Sequence of chain 1.E:
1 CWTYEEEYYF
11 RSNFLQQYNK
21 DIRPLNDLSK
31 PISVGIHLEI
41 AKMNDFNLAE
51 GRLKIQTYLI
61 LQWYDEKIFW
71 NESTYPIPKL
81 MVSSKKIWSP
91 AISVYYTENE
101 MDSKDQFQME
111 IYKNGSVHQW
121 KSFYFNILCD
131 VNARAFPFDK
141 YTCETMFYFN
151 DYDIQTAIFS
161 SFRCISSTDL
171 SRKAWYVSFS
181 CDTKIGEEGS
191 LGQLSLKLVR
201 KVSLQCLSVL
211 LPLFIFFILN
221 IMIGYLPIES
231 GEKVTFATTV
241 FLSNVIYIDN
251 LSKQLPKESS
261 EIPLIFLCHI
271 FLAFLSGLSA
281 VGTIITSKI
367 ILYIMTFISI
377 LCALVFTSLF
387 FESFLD

Sequence of chain 1.D:
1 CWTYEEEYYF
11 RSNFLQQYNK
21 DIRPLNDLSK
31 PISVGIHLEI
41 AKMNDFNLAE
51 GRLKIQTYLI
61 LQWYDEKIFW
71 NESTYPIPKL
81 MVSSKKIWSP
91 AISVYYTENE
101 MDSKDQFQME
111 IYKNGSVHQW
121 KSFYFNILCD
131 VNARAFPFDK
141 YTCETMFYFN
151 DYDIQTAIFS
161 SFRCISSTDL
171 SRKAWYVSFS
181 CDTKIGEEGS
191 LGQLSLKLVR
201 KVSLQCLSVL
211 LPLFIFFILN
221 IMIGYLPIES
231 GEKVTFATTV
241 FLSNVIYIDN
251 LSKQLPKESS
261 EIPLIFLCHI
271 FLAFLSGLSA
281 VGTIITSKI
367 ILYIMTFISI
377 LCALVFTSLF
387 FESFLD

The small molecule below binds the protein below.
Small molecule (SMILES): CC[N+](CC)(CC(=O)Nc1c(C)cccc1C)Cc1ccccc1

Binding-site contacts:
Ligand atom C4 contacts residue GLU39 of chain 1.E at 3.7 Å.
Ligand atom C22 contacts residue LYS121 of chain 1.E at 3.6 Å.
Ligand atom C9 contacts residue TYR58 of chain 1.E at 3.4 Å (hydrophobic).
Ligand atom C9 contacts residue GLU39 of chain 1.E at 3.9 Å.
Ligand atom C7 contacts residue GLU39 of chain 1.E at 3.7 Å.
Ligand atom C12 contacts residue ILE165 of chain 1.E at 3.4 Å (hydrophobic).
Ligand atom C23 contacts residue TRP120 of chain 1.E at 3.5 Å (hydrophobic).
Ligand atom C4 contacts residue TYR58 of chain 1.E at 4.0 Å (hydrophobic).
Ligand atom C24 contacts residue TRP120 of chain 1.E at 3.7 Å (hydrophobic).
Ligand atom C21 contacts residue TRP120 of chain 1.E at 3.9 Å (hydrophobic).
Ligand atom C23 contacts residue LEU59 of chain 1.E at 3.8 Å (hydrophobic).
Ligand atom C8 contacts residue GLU39 of chain 1.E at 4.0 Å.
Ligand atom C21 contacts residue TYR58 of chain 1.E at 3.5 Å (hydrophobic).
Ligand atom C1 contacts residue TYR95 of chain 1.D at 4.2 Å (hydrophobic).
Ligand atom C11 contacts residue ILE165 of chain 1.E at 3.6 Å (hydrophobic).
Ligand atom C18 contacts residue TRP120 of chain 1.E at 3.9 Å (hydrophobic).
Ligand atom C16 contacts residue TYR58 of chain 1.E at 3.8 Å (hydrophobic).
Ligand atom C17 contacts residue TYR95 of chain 1.D at 3.3 Å (hydrophobic).
Ligand atom C21 contacts residue TYR148 of chain 1.D at 4.1 Å (hydrophobic).
Ligand atom C10 contacts residue ILE60 of chain 1.E at 3.5 Å (hydrophobic).
Ligand atom C10 contacts residue HIS37 of chain 1.E at 4.1 Å.
Ligand atom C21 contacts residue PHE107 of chain 1.E at 3.8 Å (hydrophobic).
Ligand atom C22 contacts residue TRP120 of chain 1.E at 3.7 Å (hydrophobic).
Ligand atom C19 contacts residue TYR58 of chain 1.E at 4.2 Å (hydrophobic).
Ligand atom N6 contacts residue GLU39 of chain 1.E at 3.1 Å (salt-bridge).
Ligand atom C17 contacts residue TYR148 of chain 1.D at 4.2 Å (hydrophobic).
Ligand atom C23 contacts residue TYR58 of chain 1.E at 3.9 Å (hydrophobic).
Ligand atom C9 contacts residue ILE60 of chain 1.E at 3.9 Å (hydrophobic).
Ligand atom C23 contacts residue LYS121 of chain 1.E at 4.0 Å.
Ligand atom C20 contacts residue TYR148 of chain 1.D at 3.9 Å (hydrophobic).
Ligand atom C20 contacts residue TRP120 of chain 1.E at 3.7 Å (hydrophobic).
Ligand atom C8 contacts residue ILE60 of chain 1.E at 3.7 Å (hydrophobic).
Ligand atom C24 contacts residue TYR58 of chain 1.E at 4.1 Å (hydrophobic).
Ligand atom C20 contacts residue TYR58 of chain 1.E at 3.9 Å (hydrophobic).
Ligand atom C19 contacts residue TRP120 of chain 1.E at 3.8 Å (hydrophobic).
Ligand atom C13 contacts residue ILE165 of chain 1.E at 4.0 Å (hydrophobic).
Ligand atom C11 contacts residue HIS37 of chain 1.E at 3.7 Å.
Ligand atom C11 contacts residue ILE60 of chain 1.E at 4.1 Å (hydrophobic).
Ligand atom C5 contacts residue GLU39 of chain 1.E at 4.0 Å.
Ligand atom C22 contacts residue TYR58 of chain 1.E at 3.5 Å (hydrophobic).